Binding-site contacts:
Ligand atom CG contacts residue GOL1 of chain 1.X at 3.6 Å.
Ligand atom CB contacts residue LEU49 of chain 1.O at 3.5 Å (hydrophobic).
Ligand atom OD1 contacts residue SER76 of chain 1.O at 3.4 Å.
Ligand atom OD1 contacts residue LEU49 of chain 1.O at 3.3 Å (h-bond).
Ligand atom O contacts residue ASN109 of chain 1.O at 2.9 Å (h-bond).
Ligand atom CE2 contacts residue TRP103 of chain 1.O at 3.7 Å (hydrophobic).
Ligand atom OG contacts residue ALA141 of chain 1.K at 3.2 Å (h-bond).
Ligand atom OG contacts residue ASN142 of chain 1.K at 2.8 Å (h-bond).
Ligand atom OD2 contacts residue ARG108 of chain 1.O at 3.5 Å (salt-bridge).
Ligand atom CG contacts residue SER69 of chain 1.O at 3.7 Å.
Ligand atom OD1 contacts residue ARG108 of chain 1.O at 3.1 Å (salt-bridge).
Ligand atom ND2 contacts residue SER69 of chain 1.O at 3.0 Å (h-bond).
Ligand atom CZ contacts residue GOL1 of chain 1.X at 3.4 Å.
Ligand atom CB contacts residue ARG108 of chain 1.O at 3.7 Å.
Ligand atom CD1 contacts residue TYR78 of chain 1.O at 3.7 Å (hydrophobic).
Ligand atom CD1 contacts residue GOL1 of chain 1.X at 3.6 Å.
Ligand atom CB contacts residue TRP144 of chain 1.K at 3.6 Å (hydrophobic).
Ligand atom CE1 contacts residue GOL1 of chain 1.X at 3.6 Å.
Ligand atom CB contacts residue ALA141 of chain 1.K at 3.2 Å (hydrophobic).
Ligand atom CG contacts residue LEU49 of chain 1.O at 3.2 Å (hydrophobic).
Ligand atom CD2 contacts residue GOL1 of chain 1.X at 3.4 Å.
Ligand atom CB contacts residue SER69 of chain 1.O at 3.5 Å.
Ligand atom OD1 contacts residue SER69 of chain 1.O at 2.8 Å (h-bond).
Ligand atom CB contacts residue TRP144 of chain 1.K at 3.8 Å (hydrophobic).
Ligand atom OG contacts residue TRP144 of chain 1.K at 3.0 Å (h-bond).
Ligand atom CD1 contacts residue TRP144 of chain 1.K at 3.5 Å (hydrophobic).
Ligand atom O contacts residue ARG108 of chain 1.O at 3.6 Å.
Ligand atom OD1 contacts residue ALA70 of chain 1.O at 3.8 Å.
Ligand atom ND2 contacts residue LEU49 of chain 1.O at 3.5 Å (h-bond).
Ligand atom ND2 contacts residue GLY50 of chain 1.O at 3.7 Å.
Ligand atom CG contacts residue TRP144 of chain 1.K at 3.6 Å (hydrophobic).
Ligand atom CG contacts residue ALA70 of chain 1.O at 3.6 Å (hydrophobic).
Ligand atom CZ contacts residue TRP103 of chain 1.O at 3.6 Å (hydrophobic).
Ligand atom CD2 contacts residue TRP144 of chain 1.K at 3.6 Å (hydrophobic).
Ligand atom CG contacts residue ARG108 of chain 1.O at 3.8 Å.
Ligand atom N contacts residue ALA70 of chain 1.O at 3.8 Å.
Ligand atom CD1 contacts residue SER69 of chain 1.O at 3.5 Å.
Ligand atom OD1 contacts residue SER69 of chain 1.O at 3.5 Å (h-bond).
Ligand atom CB contacts residue ARG108 of chain 1.O at 3.6 Å.
Ligand atom CE2 contacts residue GOL1 of chain 1.X at 3.4 Å.

Sequence of chain 1.K:
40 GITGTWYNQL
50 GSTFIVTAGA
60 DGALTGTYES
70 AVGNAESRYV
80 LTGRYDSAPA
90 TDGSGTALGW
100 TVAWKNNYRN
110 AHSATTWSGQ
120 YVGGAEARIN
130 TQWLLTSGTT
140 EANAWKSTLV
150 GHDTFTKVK

This protein binds this small molecule.
Small molecule (SMILES): CC(C)C[C@H](NC(=O)[C@H](CC1=CN=C2C=CC=CC12)NC(=O)[C@H](CC(=O)O)NC(=O)[C@H](CC(=O)O)NC(=O)[C@H](Cc1ccccc1)NC(=O)[C@H](CO)NC(=O)[C@H](CC(N)=O)NC(=O)CN)C(=O)N[C@@H](C)C(=O)N[C@@H](CO)C(=O)N[C@@H](CCCCN)C(=O)NCC=O.N

Sequence of chain 1.O:
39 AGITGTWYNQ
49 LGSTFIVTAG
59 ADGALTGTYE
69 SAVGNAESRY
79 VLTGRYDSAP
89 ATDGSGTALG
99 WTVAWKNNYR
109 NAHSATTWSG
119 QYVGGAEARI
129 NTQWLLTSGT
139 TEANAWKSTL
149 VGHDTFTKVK